This small molecule binds to this protein.
Small molecule (SMILES): Nc1nc2c(ncn2[C@@H]2O[C@H](CO[P](=O)(O)O[C@H]3[C@@H](O)[C@H](n4ccc(=O)[nH]c4=O)O[C@@H]3CO[P](=O)(O)O[C@H]3[C@@H](O)[C@H](n4cnc5c(=O)[nH]c(N)nc54)O[C@@H]3COP(=O)(O)O)[C@@H](O)[C@H]2O)c(=O)[nH]1

Sequence of chain 1.A:
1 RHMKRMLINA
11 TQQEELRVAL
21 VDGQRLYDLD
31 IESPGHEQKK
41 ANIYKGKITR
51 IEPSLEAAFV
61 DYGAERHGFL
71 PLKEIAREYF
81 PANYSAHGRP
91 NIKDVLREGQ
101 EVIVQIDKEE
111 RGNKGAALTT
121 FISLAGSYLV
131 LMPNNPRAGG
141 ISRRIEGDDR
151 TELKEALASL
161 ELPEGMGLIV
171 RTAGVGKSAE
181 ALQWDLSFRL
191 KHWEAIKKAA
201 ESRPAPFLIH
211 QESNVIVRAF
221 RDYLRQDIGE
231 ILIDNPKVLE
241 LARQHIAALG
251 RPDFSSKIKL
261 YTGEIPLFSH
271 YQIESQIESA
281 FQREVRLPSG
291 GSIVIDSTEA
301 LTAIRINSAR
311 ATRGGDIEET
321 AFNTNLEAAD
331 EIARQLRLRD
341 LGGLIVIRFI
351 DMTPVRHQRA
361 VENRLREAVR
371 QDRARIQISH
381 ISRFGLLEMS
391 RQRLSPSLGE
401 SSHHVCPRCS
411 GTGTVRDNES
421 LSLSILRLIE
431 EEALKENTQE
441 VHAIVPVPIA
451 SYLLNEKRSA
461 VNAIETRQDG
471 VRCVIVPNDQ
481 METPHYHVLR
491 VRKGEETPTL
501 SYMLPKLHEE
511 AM

Binding-site contacts:
Ligand atom P contacts residue ARG171 of chain 1.A at 3.9 Å.
Ligand atom C2 contacts residue ILE169 of chain 1.A at 3.3 Å (hydrophobic).
Ligand atom N7 contacts residue VAL130 of chain 1.A at 3.5 Å.
Ligand atom OP2 contacts residue ARG375 of chain 1.A at 3.0 Å (salt-bridge).
Ligand atom O4' contacts residue ILE169 of chain 1.A at 3.8 Å.
Ligand atom O4 contacts residue ALA138 of chain 1.A at 3.8 Å.
Ligand atom N1 contacts residue SER123 of chain 1.A at 3.6 Å (h-bond).
Ligand atom C5' contacts residue ILE141 of chain 1.A at 3.3 Å (hydrophobic).
Ligand atom OP1 contacts residue ARG375 of chain 1.A at 3.5 Å.
Ligand atom C4 contacts residue ALA138 of chain 1.A at 3.7 Å (hydrophobic).
Ligand atom P contacts residue ARG375 of chain 1.A at 3.6 Å.
Ligand atom OP1 contacts residue ARG143 of chain 1.A at 3.0 Å (salt-bridge).
Ligand atom OP3 contacts residue ARG171 of chain 1.A at 2.8 Å (salt-bridge).
Ligand atom C4' contacts residue ILE141 of chain 1.A at 3.4 Å (hydrophobic).
Ligand atom C5' contacts residue THR172 of chain 1.A at 3.8 Å.
Ligand atom O4 contacts residue MET132 of chain 1.A at 3.4 Å.
Ligand atom C8 contacts residue VAL130 of chain 1.A at 3.6 Å (hydrophobic).
Ligand atom N3 contacts residue ILE169 of chain 1.A at 3.5 Å.
Ligand atom OP3 contacts residue ARG375 of chain 1.A at 3.5 Å (salt-bridge).
Ligand atom C5' contacts residue SER142 of chain 1.A at 3.7 Å.
Ligand atom O4' contacts residue GLY140 of chain 1.A at 3.8 Å.
Ligand atom N7 contacts residue ARG171 of chain 1.A at 3.7 Å.
Ligand atom C4' contacts residue SER142 of chain 1.A at 3.9 Å.
Ligand atom C4' contacts residue GLY140 of chain 1.A at 3.9 Å.
Ligand atom P contacts residue ARG143 of chain 1.A at 3.8 Å.
Ligand atom C5' contacts residue SER142 of chain 1.A at 3.1 Å.
Ligand atom OP2 contacts residue THR172 of chain 1.A at 3.1 Å (h-bond).
Ligand atom O6 contacts residue ALA125 of chain 1.A at 3.7 Å.
Ligand atom P contacts residue THR172 of chain 1.A at 3.1 Å.
Ligand atom O2 contacts residue ILE169 of chain 1.A at 3.2 Å.
Ligand atom OP1 contacts residue ARG171 of chain 1.A at 3.9 Å.
Ligand atom O5' contacts residue ARG171 of chain 1.A at 3.8 Å.
Ligand atom C8 contacts residue ARG171 of chain 1.A at 3.6 Å.
Ligand atom O3' contacts residue GLY140 of chain 1.A at 3.8 Å.
Ligand atom C5 contacts residue VAL130 of chain 1.A at 3.8 Å (hydrophobic).
Ligand atom OP1 contacts residue SER142 of chain 1.A at 3.5 Å.
Ligand atom OP1 contacts residue THR172 of chain 1.A at 2.4 Å (h-bond).
Ligand atom OP3 contacts residue GLN392 of chain 1.A at 3.8 Å.
Ligand atom C5 contacts residue ALA138 of chain 1.A at 3.2 Å (hydrophobic).
Ligand atom OP2 contacts residue ARG143 of chain 1.A at 3.7 Å.